Sequence of chain 1.B:
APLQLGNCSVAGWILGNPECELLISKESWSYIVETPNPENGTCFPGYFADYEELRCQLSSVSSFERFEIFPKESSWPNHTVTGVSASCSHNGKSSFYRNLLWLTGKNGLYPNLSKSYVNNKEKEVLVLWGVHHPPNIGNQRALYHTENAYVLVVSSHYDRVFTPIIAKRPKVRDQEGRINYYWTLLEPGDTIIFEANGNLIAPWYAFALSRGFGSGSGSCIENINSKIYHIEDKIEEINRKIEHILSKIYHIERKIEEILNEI

The protein below binds the small molecule below.
Small molecule (SMILES): CC(=O)N[C@@H]1[C@@H](O)[C@H](O)[C@@H](CO)O[C@H]1O

Binding-site contacts:
Ligand atom C7 contacts residue PRO142 of chain 1.B at 4.0 Å (hydrophobic).
Ligand atom C4 contacts residue ASN143 of chain 1.B at 4.3 Å.
Ligand atom C3 contacts residue ASN143 of chain 1.B at 3.9 Å.
Ligand atom O5 contacts residue ASN143 of chain 1.B at 2.4 Å (h-bond).
Ligand atom C7 contacts residue TYR141 of chain 1.B at 3.9 Å (hydrophobic).
Ligand atom O7 contacts residue TYR141 of chain 1.B at 4.3 Å.
Ligand atom C8 contacts residue TYR141 of chain 1.B at 3.0 Å (hydrophobic).
Ligand atom O7 contacts residue PRO142 of chain 1.B at 3.6 Å.
Ligand atom C1 contacts residue ASN143 of chain 1.B at 1.5 Å.
Ligand atom O7 contacts residue ASN143 of chain 1.B at 4.1 Å.
Ligand atom C7 contacts residue ASN143 of chain 1.B at 3.9 Å.
Ligand atom C2 contacts residue ASN143 of chain 1.B at 2.5 Å.
Ligand atom C8 contacts residue LEU140 of chain 1.B at 4.1 Å (hydrophobic).
Ligand atom N2 contacts residue ASN143 of chain 1.B at 2.9 Å (h-bond).
Ligand atom C5 contacts residue ASN143 of chain 1.B at 3.7 Å.
Ligand atom C8 contacts residue PRO142 of chain 1.B at 4.0 Å (hydrophobic).